Sequence of chain 1.A:
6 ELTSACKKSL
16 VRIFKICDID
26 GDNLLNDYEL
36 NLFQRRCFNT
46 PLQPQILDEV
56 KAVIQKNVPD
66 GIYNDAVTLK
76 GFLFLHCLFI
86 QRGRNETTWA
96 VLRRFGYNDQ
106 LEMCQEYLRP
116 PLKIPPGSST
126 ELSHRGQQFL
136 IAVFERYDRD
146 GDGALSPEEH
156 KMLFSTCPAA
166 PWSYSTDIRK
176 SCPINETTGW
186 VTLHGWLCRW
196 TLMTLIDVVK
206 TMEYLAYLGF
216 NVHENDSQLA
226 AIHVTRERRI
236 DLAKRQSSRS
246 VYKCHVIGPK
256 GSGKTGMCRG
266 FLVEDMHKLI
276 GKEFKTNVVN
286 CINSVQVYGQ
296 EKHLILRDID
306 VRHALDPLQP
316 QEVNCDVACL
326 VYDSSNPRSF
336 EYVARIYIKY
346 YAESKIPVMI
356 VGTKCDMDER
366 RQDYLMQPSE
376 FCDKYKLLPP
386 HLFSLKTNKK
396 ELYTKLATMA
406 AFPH

Binding-site contacts:
Ligand atom C4 contacts residue PHE38 of chain 1.A at 4.3 Å (hydrophobic).
Ligand atom N contacts residue VAL96 of chain 1.A at 4.1 Å.
Ligand atom N contacts residue PHE77 of chain 1.A at 3.5 Å.
Ligand atom O contacts residue PHE84 of chain 1.A at 4.4 Å.
Ligand atom C contacts residue HIS81 of chain 1.A at 4.5 Å.
Ligand atom CA contacts residue PHE77 of chain 1.A at 4.2 Å (hydrophobic).
Ligand atom O3 contacts residue PHE77 of chain 1.A at 4.4 Å.
Ligand atom N contacts residue HIS81 of chain 1.A at 3.1 Å (h-bond).
Ligand atom CA contacts residue HIS81 of chain 1.A at 4.2 Å.
Ligand atom O3 contacts residue CYS22 of chain 1.A at 4.2 Å.
Ligand atom O contacts residue HIS81 of chain 1.A at 4.4 Å.
Ligand atom C3 contacts residue GLN39 of chain 1.A at 3.8 Å.
Ligand atom C contacts residue LEU80 of chain 1.A at 4.3 Å (hydrophobic).
Ligand atom O3 contacts residue PHE38 of chain 1.A at 4.2 Å.
Ligand atom OXT contacts residue LEU80 of chain 1.A at 3.5 Å.
Ligand atom O contacts residue GLN39 of chain 1.A at 4.3 Å.

A protein and the small-molecule ligand that binds it are described below.
Small molecule (SMILES): N[C@@H](CCO)C(=O)O